Sequence of chain 1.C:
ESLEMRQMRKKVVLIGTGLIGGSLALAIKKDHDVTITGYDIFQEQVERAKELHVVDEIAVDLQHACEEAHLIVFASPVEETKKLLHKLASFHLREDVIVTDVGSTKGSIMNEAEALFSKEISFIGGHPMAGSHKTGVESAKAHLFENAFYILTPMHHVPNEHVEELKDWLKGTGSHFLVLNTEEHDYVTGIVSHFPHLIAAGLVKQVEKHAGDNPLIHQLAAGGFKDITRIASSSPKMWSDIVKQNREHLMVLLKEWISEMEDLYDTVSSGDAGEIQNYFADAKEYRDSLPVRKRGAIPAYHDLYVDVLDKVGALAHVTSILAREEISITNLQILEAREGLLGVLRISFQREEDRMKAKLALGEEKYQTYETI

Sequence of chain 1.D:
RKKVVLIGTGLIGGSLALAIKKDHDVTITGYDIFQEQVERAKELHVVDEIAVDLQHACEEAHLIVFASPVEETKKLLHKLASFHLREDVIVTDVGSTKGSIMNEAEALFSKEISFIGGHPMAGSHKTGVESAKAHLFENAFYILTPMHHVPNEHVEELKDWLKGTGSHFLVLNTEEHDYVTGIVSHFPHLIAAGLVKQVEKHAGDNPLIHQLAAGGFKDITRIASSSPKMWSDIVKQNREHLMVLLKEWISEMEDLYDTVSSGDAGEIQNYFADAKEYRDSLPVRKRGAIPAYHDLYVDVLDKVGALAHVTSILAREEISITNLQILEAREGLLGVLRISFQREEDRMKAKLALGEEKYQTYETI

This small molecule binds to this protein.
Small molecule (SMILES): N[C@@H](Cc1ccc(O)cc1)C(=O)O

Binding-site contacts:
Ligand atom CB contacts residue LEU323 of chain 1.D at 3.8 Å (hydrophobic).
Ligand atom CD2 contacts residue ASP318 of chain 1.D at 3.5 Å.
Ligand atom CD1 contacts residue LEU317 of chain 1.D at 3.6 Å (hydrophobic).
Ligand atom OH contacts residue GLU154 of chain 1.C at 4.0 Å.
Ligand atom OXT contacts residue GLY321 of chain 1.D at 3.6 Å.
Ligand atom CE1 contacts residue ASP318 of chain 1.D at 3.6 Å.
Ligand atom OH contacts residue VAL352 of chain 1.D at 3.7 Å.
Ligand atom CD1 contacts residue VAL316 of chain 1.D at 3.4 Å (hydrophobic).
Ligand atom CE2 contacts residue ASP318 of chain 1.D at 3.8 Å.
Ligand atom CG contacts residue ASP318 of chain 1.D at 3.6 Å.
Ligand atom CZ contacts residue ASN155 of chain 1.C at 3.4 Å.
Ligand atom CZ contacts residue ASP318 of chain 1.D at 3.7 Å.
Ligand atom OXT contacts residue LEU323 of chain 1.D at 2.9 Å (h-bond).
Ligand atom N contacts residue ILE337 of chain 1.C at 2.9 Å (h-bond).
Ligand atom N contacts residue ASP318 of chain 1.D at 2.6 Å (salt-bridge).
Ligand atom OH contacts residue ASP318 of chain 1.D at 4.0 Å.
Ligand atom CA contacts residue LYS319 of chain 1.D at 3.3 Å.
Ligand atom C contacts residue ILE337 of chain 1.C at 3.9 Å (hydrophobic).
Ligand atom CE2 contacts residue ASN155 of chain 1.C at 3.2 Å.
Ligand atom CE2 contacts residue ILE342 of chain 1.D at 4.0 Å (hydrophobic).
Ligand atom CD2 contacts residue ILE342 of chain 1.D at 3.9 Å (hydrophobic).
Ligand atom O contacts residue LYS319 of chain 1.D at 3.8 Å.
Ligand atom CB contacts residue ILE337 of chain 1.C at 3.5 Å (hydrophobic).
Ligand atom CG contacts residue ILE342 of chain 1.D at 4.0 Å (hydrophobic).
Ligand atom OXT contacts residue LYS319 of chain 1.D at 3.6 Å (salt-bridge).
Ligand atom CD1 contacts residue ASP318 of chain 1.D at 3.7 Å.
Ligand atom CA contacts residue ASP318 of chain 1.D at 3.5 Å.
Ligand atom N contacts residue SER336 of chain 1.C at 3.0 Å (h-bond).
Ligand atom O contacts residue GLY321 of chain 1.D at 3.9 Å.
Ligand atom C contacts residue ALA322 of chain 1.D at 3.9 Å (hydrophobic).
Ligand atom CD2 contacts residue ILE337 of chain 1.C at 3.6 Å (hydrophobic).
Ligand atom N contacts residue LYS319 of chain 1.D at 3.8 Å.
Ligand atom C contacts residue LYS319 of chain 1.D at 3.3 Å.
Ligand atom O contacts residue ILE337 of chain 1.C at 2.9 Å (h-bond).
Ligand atom OXT contacts residue ALA322 of chain 1.D at 3.0 Å (h-bond).
Ligand atom CE1 contacts residue VAL316 of chain 1.D at 3.5 Å (hydrophobic).
Ligand atom O contacts residue SER336 of chain 1.C at 3.8 Å.
Ligand atom CA contacts residue ILE337 of chain 1.C at 3.6 Å (hydrophobic).
Ligand atom OH contacts residue ASN155 of chain 1.C at 3.0 Å (h-bond).
Ligand atom CE1 contacts residue LEU317 of chain 1.D at 3.7 Å (hydrophobic).